Binding-site contacts:
Ligand atom C1 contacts residue THR248 of chain 1.C at 3.4 Å.
Ligand atom C6 contacts residue ASN246 of chain 1.C at 4.2 Å.
Ligand atom O7 contacts residue ASN246 of chain 1.C at 4.0 Å.
Ligand atom O3 contacts residue THR248 of chain 1.C at 4.5 Å.
Ligand atom O5 contacts residue ASN246 of chain 1.C at 2.4 Å (h-bond).
Ligand atom C5 contacts residue ASN246 of chain 1.C at 3.7 Å.
Ligand atom C8 contacts residue THR248 of chain 1.C at 4.2 Å.
Ligand atom C8 contacts residue ILE247 of chain 1.C at 3.9 Å (hydrophobic).
Ligand atom C2 contacts residue ASN246 of chain 1.C at 2.4 Å.
Ligand atom C7 contacts residue ASN246 of chain 1.C at 3.6 Å.
Ligand atom C1 contacts residue ASN249 of chain 1.C at 4.1 Å.
Ligand atom N2 contacts residue THR248 of chain 1.C at 3.0 Å (h-bond).
Ligand atom N2 contacts residue ASN246 of chain 1.C at 2.8 Å (h-bond).
Ligand atom C2 contacts residue THR248 of chain 1.C at 3.6 Å.
Ligand atom C7 contacts residue THR248 of chain 1.C at 4.1 Å.
Ligand atom C3 contacts residue ASN246 of chain 1.C at 3.7 Å.
Ligand atom C8 contacts residue NAG1 of chain 1.NA at 3.7 Å.
Ligand atom C4 contacts residue ASN246 of chain 1.C at 4.2 Å.
Ligand atom C3 contacts residue THR248 of chain 1.C at 3.7 Å.
Ligand atom O5 contacts residue ASN249 of chain 1.C at 4.2 Å.
Ligand atom C1 contacts residue ASN246 of chain 1.C at 1.4 Å.

A small-molecule ligand and the protein it binds are described below.
Small molecule (SMILES): CC(=O)N[C@@H]1[C@@H](O)[C@H](O)[C@@H](CO)O[C@H]1O

Sequence of chain 1.C:
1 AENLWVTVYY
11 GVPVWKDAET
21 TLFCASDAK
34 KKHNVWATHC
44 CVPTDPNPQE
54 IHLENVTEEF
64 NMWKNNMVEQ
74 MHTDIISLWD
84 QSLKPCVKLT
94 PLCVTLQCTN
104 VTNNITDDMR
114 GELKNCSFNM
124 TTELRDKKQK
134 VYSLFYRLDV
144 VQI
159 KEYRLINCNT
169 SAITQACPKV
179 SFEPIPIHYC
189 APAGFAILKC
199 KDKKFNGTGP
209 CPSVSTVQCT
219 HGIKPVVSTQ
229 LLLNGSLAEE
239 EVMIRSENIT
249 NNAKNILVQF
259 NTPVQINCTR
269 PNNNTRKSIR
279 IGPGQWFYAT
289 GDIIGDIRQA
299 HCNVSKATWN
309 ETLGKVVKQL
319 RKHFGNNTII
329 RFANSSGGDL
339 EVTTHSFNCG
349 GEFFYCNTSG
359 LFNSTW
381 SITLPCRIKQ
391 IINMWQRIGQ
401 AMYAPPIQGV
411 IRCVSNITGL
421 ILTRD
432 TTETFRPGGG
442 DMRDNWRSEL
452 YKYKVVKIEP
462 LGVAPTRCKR